A small-molecule ligand and the protein it binds are described below.
Small molecule (SMILES): CC(=O)N[C@@H]1[C@@H](O)[C@H](O)[C@@H](CO)O[C@H]1O

Sequence of chain 1.A:
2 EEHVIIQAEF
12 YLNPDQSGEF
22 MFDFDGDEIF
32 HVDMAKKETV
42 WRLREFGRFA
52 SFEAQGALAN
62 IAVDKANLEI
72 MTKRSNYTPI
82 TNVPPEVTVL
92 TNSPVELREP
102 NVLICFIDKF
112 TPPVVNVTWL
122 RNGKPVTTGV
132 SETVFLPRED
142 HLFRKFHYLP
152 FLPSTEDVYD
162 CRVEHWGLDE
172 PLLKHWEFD

Binding-site contacts:
Ligand atom O7 contacts residue VAL115 of chain 1.A at 4.1 Å.
Ligand atom O3 contacts residue ASP2 of chain 1.B at 3.8 Å.
Ligand atom C7 contacts residue ASN117 of chain 1.A at 3.6 Å.
Ligand atom C1 contacts residue GLU165 of chain 1.A at 4.2 Å.
Ligand atom C7 contacts residue GLU165 of chain 1.A at 4.3 Å.
Ligand atom C2 contacts residue ASN117 of chain 1.A at 2.5 Å.
Ligand atom C8 contacts residue ASN117 of chain 1.A at 4.0 Å.
Ligand atom C1 contacts residue ASN117 of chain 1.A at 1.4 Å.
Ligand atom O7 contacts residue HIS166 of chain 1.A at 4.1 Å.
Ligand atom C5 contacts residue ASN117 of chain 1.A at 3.7 Å.
Ligand atom N2 contacts residue ASN117 of chain 1.A at 2.9 Å (h-bond).
Ligand atom N2 contacts residue TRP167 of chain 1.A at 4.1 Å.
Ligand atom C8 contacts residue TRP167 of chain 1.A at 3.7 Å (hydrophobic).
Ligand atom O7 contacts residue TRP167 of chain 1.A at 3.6 Å (h-bond).
Ligand atom C3 contacts residue ASN117 of chain 1.A at 3.8 Å.
Ligand atom O3 contacts residue TRP167 of chain 1.A at 3.8 Å.
Ligand atom O5 contacts residue ASN117 of chain 1.A at 2.3 Å (h-bond).
Ligand atom O5 contacts residue GLU165 of chain 1.A at 4.2 Å.
Ligand atom C7 contacts residue TRP167 of chain 1.A at 3.5 Å (hydrophobic).
Ligand atom C8 contacts residue HIS166 of chain 1.A at 4.2 Å.
Ligand atom O7 contacts residue VAL116 of chain 1.A at 4.3 Å.
Ligand atom O7 contacts residue GLU165 of chain 1.A at 3.9 Å.
Ligand atom O7 contacts residue ASN117 of chain 1.A at 4.4 Å.
Ligand atom C8 contacts residue GLU165 of chain 1.A at 3.8 Å.
Ligand atom C4 contacts residue ASN117 of chain 1.A at 4.3 Å.

Sequence of chain 1.B:
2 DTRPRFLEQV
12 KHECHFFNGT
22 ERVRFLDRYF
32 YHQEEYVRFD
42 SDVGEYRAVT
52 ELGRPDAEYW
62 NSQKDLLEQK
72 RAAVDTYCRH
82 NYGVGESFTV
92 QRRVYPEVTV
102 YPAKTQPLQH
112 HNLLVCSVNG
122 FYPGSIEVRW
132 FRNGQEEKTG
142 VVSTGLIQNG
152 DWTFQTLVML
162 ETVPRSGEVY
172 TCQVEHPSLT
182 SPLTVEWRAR